Sequence of chain 2.A:
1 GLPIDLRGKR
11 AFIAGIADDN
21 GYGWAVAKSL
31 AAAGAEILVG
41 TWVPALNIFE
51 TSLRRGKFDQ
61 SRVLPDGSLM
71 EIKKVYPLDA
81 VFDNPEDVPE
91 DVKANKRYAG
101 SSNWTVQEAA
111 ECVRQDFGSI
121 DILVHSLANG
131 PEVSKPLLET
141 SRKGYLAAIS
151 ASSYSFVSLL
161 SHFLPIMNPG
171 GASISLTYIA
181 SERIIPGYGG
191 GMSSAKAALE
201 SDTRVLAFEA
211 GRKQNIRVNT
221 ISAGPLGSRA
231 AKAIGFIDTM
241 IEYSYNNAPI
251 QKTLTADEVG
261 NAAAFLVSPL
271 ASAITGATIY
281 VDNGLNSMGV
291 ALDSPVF

A protein and the small-molecule ligand that binds it are described below.
Small molecule (SMILES): Oc1cc(Cl)ccc1Oc1ccc(Cl)cc1Cl

Binding-site contacts:
Ligand atom C1 contacts residue NAD1 of chain 2.B at 3.4 Å.
Ligand atom C9 contacts residue NAD1 of chain 2.B at 4.2 Å.
Ligand atom C6 contacts residue NAD1 of chain 2.B at 3.5 Å.
Ligand atom C11 contacts residue GLY130 of chain 2.A at 4.5 Å.
Ligand atom C13 contacts residue TYR188 of chain 2.A at 4.0 Å (hydrophobic).
Ligand atom C8 contacts residue NAD1 of chain 2.B at 3.8 Å.
Ligand atom C11 contacts residue MET192 of chain 2.A at 4.5 Å (hydrophobic).
Ligand atom CL14 contacts residue TYR178 of chain 2.A at 3.7 Å.
Ligand atom C2 contacts residue PHE236 of chain 2.A at 4.1 Å (hydrophobic).
Ligand atom C10 contacts residue ASN129 of chain 2.A at 4.2 Å.
Ligand atom C5 contacts residue TYR188 of chain 2.A at 4.4 Å (hydrophobic).
Ligand atom CL14 contacts residue NAD1 of chain 2.B at 4.0 Å.
Ligand atom C3 contacts residue PHE236 of chain 2.A at 4.5 Å (hydrophobic).
Ligand atom C3 contacts residue ILE237 of chain 2.A at 3.9 Å (hydrophobic).
Ligand atom C6 contacts residue TYR188 of chain 2.A at 3.4 Å (hydrophobic).
Ligand atom O17 contacts residue LYS196 of chain 2.A at 3.9 Å.
Ligand atom C12 contacts residue MET192 of chain 2.A at 4.2 Å (hydrophobic).
Ligand atom CL14 contacts residue PRO225 of chain 2.A at 4.4 Å.
Ligand atom C12 contacts residue VAL133 of chain 2.A at 4.2 Å (hydrophobic).
Ligand atom O7 contacts residue NAD1 of chain 2.B at 3.2 Å (h-bond).
Ligand atom CL14 contacts residue PHE236 of chain 2.A at 3.6 Å.
Ligand atom CL15 contacts residue GLY130 of chain 2.A at 3.0 Å.
Ligand atom C4 contacts residue NAD1 of chain 2.B at 3.5 Å.
Ligand atom CL16 contacts residue ALA128 of chain 2.A at 3.9 Å.
Ligand atom CL15 contacts residue ASN129 of chain 2.A at 3.6 Å.
Ligand atom C1 contacts residue TYR178 of chain 2.A at 3.9 Å (hydrophobic).
Ligand atom CL15 contacts residue MET192 of chain 2.A at 4.3 Å.
Ligand atom C1 contacts residue TYR188 of chain 2.A at 3.3 Å (hydrophobic).
Ligand atom C5 contacts residue NAD1 of chain 2.B at 3.5 Å.
Ligand atom O17 contacts residue TYR188 of chain 2.A at 2.5 Å (h-bond).
Ligand atom C2 contacts residue NAD1 of chain 2.B at 3.5 Å.
Ligand atom CL16 contacts residue NAD1 of chain 2.B at 3.4 Å.
Ligand atom C10 contacts residue ALA128 of chain 2.A at 3.9 Å (hydrophobic).
Ligand atom CL15 contacts residue VAL133 of chain 2.A at 4.1 Å.
Ligand atom C4 contacts residue ILE237 of chain 2.A at 4.1 Å (hydrophobic).
Ligand atom C2 contacts residue TYR188 of chain 2.A at 4.1 Å (hydrophobic).
Ligand atom C9 contacts residue ALA128 of chain 2.A at 3.9 Å (hydrophobic).
Ligand atom C3 contacts residue NAD1 of chain 2.B at 3.3 Å.
Ligand atom O17 contacts residue TYR178 of chain 2.A at 4.2 Å.
Ligand atom O17 contacts residue NAD1 of chain 2.B at 2.5 Å (h-bond).